Sequence of chain 1.A:
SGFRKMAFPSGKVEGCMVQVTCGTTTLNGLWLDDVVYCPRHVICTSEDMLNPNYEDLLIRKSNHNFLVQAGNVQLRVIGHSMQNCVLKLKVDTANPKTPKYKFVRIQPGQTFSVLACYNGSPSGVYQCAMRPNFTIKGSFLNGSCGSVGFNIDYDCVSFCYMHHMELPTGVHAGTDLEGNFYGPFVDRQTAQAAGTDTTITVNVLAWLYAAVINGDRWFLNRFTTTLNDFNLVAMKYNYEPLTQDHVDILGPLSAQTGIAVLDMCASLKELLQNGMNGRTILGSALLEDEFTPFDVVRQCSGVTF

The small molecule below binds the protein below.
Small molecule (SMILES): O=C(Nc1cncc2ccccc12)[C@@H]1CNS(=O)(=O)c2ccc(Cl)cc21

Sequence of chain 1.B:
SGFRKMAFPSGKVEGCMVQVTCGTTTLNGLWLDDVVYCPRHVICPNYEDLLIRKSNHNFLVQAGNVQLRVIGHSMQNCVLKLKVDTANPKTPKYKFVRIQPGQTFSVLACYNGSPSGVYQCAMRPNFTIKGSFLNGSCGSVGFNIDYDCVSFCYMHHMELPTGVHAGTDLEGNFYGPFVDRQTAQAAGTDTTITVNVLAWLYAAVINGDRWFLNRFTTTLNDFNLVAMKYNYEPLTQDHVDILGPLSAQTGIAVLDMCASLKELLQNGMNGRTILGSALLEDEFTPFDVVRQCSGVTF

Binding-site contacts:
Ligand atom C contacts residue MET165 of chain 1.B at 3.6 Å (hydrophobic).
Ligand atom C10 contacts residue GLU166 of chain 1.B at 3.6 Å.
Ligand atom C5 contacts residue HIS164 of chain 1.B at 3.4 Å.
Ligand atom C11 contacts residue LEU141 of chain 1.B at 3.8 Å (hydrophobic).
Ligand atom C13 contacts residue ASN142 of chain 1.B at 3.7 Å.
Ligand atom C5 contacts residue HIS41 of chain 1.B at 4.0 Å.
Ligand atom C12 contacts residue LEU141 of chain 1.B at 3.9 Å (hydrophobic).
Ligand atom C1 contacts residue ARG188 of chain 1.B at 3.5 Å.
Ligand atom C15 contacts residue DMS1 of chain 1.M at 3.6 Å.
Ligand atom N2 contacts residue PHE140 of chain 1.B at 3.9 Å.
Ligand atom C16 contacts residue DMS1 of chain 1.M at 3.5 Å.
Ligand atom CL contacts residue HIS164 of chain 1.B at 3.7 Å.
Ligand atom CL contacts residue ASP187 of chain 1.B at 3.4 Å.
Ligand atom N2 contacts residue HIS163 of chain 1.B at 2.8 Å (h-bond).
Ligand atom S contacts residue GLN189 of chain 1.B at 4.0 Å.
Ligand atom O1 contacts residue GLN189 of chain 1.B at 3.3 Å (h-bond).
Ligand atom N1 contacts residue CYS145 of chain 1.B at 3.8 Å.
Ligand atom C12 contacts residue GLU166 of chain 1.B at 3.8 Å.
Ligand atom O2 contacts residue GLU166 of chain 1.B at 3.0 Å (salt-bridge).
Ligand atom O2 contacts residue MET165 of chain 1.B at 3.3 Å.
Ligand atom C1 contacts residue ASP187 of chain 1.B at 4.0 Å.
Ligand atom C8 contacts residue MET165 of chain 1.B at 3.9 Å (hydrophobic).
Ligand atom C13 contacts residue LEU141 of chain 1.B at 3.8 Å (hydrophobic).
Ligand atom C5 contacts residue MET165 of chain 1.B at 3.6 Å (hydrophobic).
Ligand atom O contacts residue GLN189 of chain 1.B at 3.6 Å.
Ligand atom C13 contacts residue PHE140 of chain 1.B at 3.9 Å (hydrophobic).
Ligand atom C10 contacts residue HIS163 of chain 1.B at 3.2 Å.
Ligand atom C13 contacts residue GLU166 of chain 1.B at 3.5 Å.
Ligand atom N contacts residue DMS1 of chain 1.M at 3.3 Å (h-bond).
Ligand atom C10 contacts residue MET165 of chain 1.B at 3.9 Å (hydrophobic).
Ligand atom C2 contacts residue ARG188 of chain 1.B at 3.5 Å.
Ligand atom C11 contacts residue GLU166 of chain 1.B at 3.5 Å.
Ligand atom C9 contacts residue GLU166 of chain 1.B at 4.0 Å.
Ligand atom C10 contacts residue CYS145 of chain 1.B at 3.9 Å (hydrophobic).
Ligand atom C11 contacts residue PHE140 of chain 1.B at 3.5 Å (hydrophobic).
Ligand atom N2 contacts residue GLU166 of chain 1.B at 3.7 Å.
Ligand atom C1 contacts residue MET165 of chain 1.B at 4.0 Å (hydrophobic).
Ligand atom CL contacts residue HIS41 of chain 1.B at 3.6 Å.
Ligand atom N2 contacts residue SER144 of chain 1.B at 3.7 Å.
Ligand atom CL contacts residue MET165 of chain 1.B at 3.7 Å.